Binding-site contacts:
Ligand atom C1 contacts residue ARG155 of chain 1.B at 3.7 Å.
Ligand atom C7 contacts residue ASN173 of chain 1.B at 3.5 Å.
Ligand atom C3 contacts residue ASN173 of chain 1.B at 3.9 Å.
Ligand atom C2 contacts residue ASN173 of chain 1.B at 2.5 Å.
Ligand atom O5 contacts residue ASN173 of chain 1.B at 2.4 Å (h-bond).
Ligand atom C5 contacts residue ARG155 of chain 1.B at 3.6 Å.
Ligand atom C5 contacts residue ASN173 of chain 1.B at 3.7 Å.
Ligand atom C8 contacts residue ASP61 of chain 1.B at 3.1 Å.
Ligand atom C6 contacts residue ARG155 of chain 1.B at 3.4 Å.
Ligand atom O7 contacts residue VAL157 of chain 1.B at 4.5 Å.
Ligand atom C3 contacts residue ASP61 of chain 1.B at 4.1 Å.
Ligand atom C1 contacts residue ASN173 of chain 1.B at 1.5 Å.
Ligand atom O7 contacts residue ASN173 of chain 1.B at 4.4 Å.
Ligand atom N2 contacts residue ASN173 of chain 1.B at 3.0 Å (h-bond).
Ligand atom O3 contacts residue ASP61 of chain 1.B at 3.5 Å (salt-bridge).
Ligand atom O7 contacts residue HIS62 of chain 1.B at 4.4 Å.
Ligand atom C8 contacts residue CYS60 of chain 1.B at 3.7 Å (hydrophobic).
Ligand atom C4 contacts residue ASN173 of chain 1.B at 4.3 Å.
Ligand atom C8 contacts residue ASN173 of chain 1.B at 3.4 Å.
Ligand atom N2 contacts residue ASP61 of chain 1.B at 4.5 Å.
Ligand atom C4 contacts residue ASP61 of chain 1.B at 4.3 Å.
Ligand atom O5 contacts residue ARG155 of chain 1.B at 3.7 Å.
Ligand atom C7 contacts residue ASP61 of chain 1.B at 4.3 Å.
Ligand atom C2 contacts residue ASP61 of chain 1.B at 3.9 Å.

Sequence of chain 1.B:
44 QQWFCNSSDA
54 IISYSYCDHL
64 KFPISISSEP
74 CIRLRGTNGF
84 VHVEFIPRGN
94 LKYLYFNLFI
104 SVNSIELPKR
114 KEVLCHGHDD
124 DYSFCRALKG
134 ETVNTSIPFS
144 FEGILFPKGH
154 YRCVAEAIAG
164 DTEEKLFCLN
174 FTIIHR

A small-molecule ligand and the protein it binds are described below.
Small molecule (SMILES): CC(=O)N[C@@H]1[C@@H](O)[C@H](O)[C@@H](CO)O[C@H]1O